Binding-site contacts:
Ligand atom C18 contacts residue MET125 of chain 1.B at 3.8 Å (hydrophobic).
Ligand atom C19 contacts residue TRP156 of chain 1.C at 3.6 Å (hydrophobic).
Ligand atom O13 contacts residue VAL117 of chain 1.B at 3.2 Å.
Ligand atom C3 contacts residue TRP64 of chain 1.B at 3.5 Å (hydrophobic).
Ligand atom C21 contacts residue TRP156 of chain 1.C at 3.6 Å (hydrophobic).
Ligand atom C17 contacts residue ASP86 of chain 1.B at 3.6 Å.
Ligand atom C21 contacts residue TYR197 of chain 1.C at 3.9 Å (hydrophobic).
Ligand atom C10 contacts residue MET125 of chain 1.B at 3.8 Å (hydrophobic).
Ligand atom O13 contacts residue MET125 of chain 1.B at 3.3 Å.
Ligand atom C4 contacts residue ILE127 of chain 1.B at 3.7 Å (hydrophobic).
Ligand atom C8 contacts residue MET125 of chain 1.B at 3.6 Å (hydrophobic).
Ligand atom C6 contacts residue TYR204 of chain 1.C at 3.4 Å (hydrophobic).
Ligand atom C1 contacts residue TYR197 of chain 1.C at 3.6 Å (hydrophobic).
Ligand atom C7 contacts residue TRP156 of chain 1.C at 3.6 Å (hydrophobic).
Ligand atom C19 contacts residue TYR102 of chain 1.C at 3.6 Å (hydrophobic).
Ligand atom C1 contacts residue TYR204 of chain 1.C at 3.7 Å (hydrophobic).
Ligand atom C7 contacts residue ILE127 of chain 1.B at 3.6 Å (hydrophobic).
Ligand atom C15 contacts residue MET125 of chain 1.B at 3.5 Å (hydrophobic).
Ligand atom C15 contacts residue VAL117 of chain 1.B at 3.6 Å (hydrophobic).
Ligand atom C6 contacts residue TRP156 of chain 1.C at 3.8 Å (hydrophobic).
Ligand atom C21 contacts residue TYR204 of chain 1.C at 3.7 Å (hydrophobic).
Ligand atom N11 contacts residue VAL157 of chain 1.C at 3.7 Å.
Ligand atom N5 contacts residue TRP156 of chain 1.C at 3.6 Å.
Ligand atom C12 contacts residue TRP156 of chain 1.C at 3.5 Å (hydrophobic).
Ligand atom C10 contacts residue VAL117 of chain 1.B at 3.6 Å (hydrophobic).
Ligand atom C21 contacts residue TYR102 of chain 1.C at 3.1 Å (hydrophobic).
Ligand atom N20 contacts residue TRP156 of chain 1.C at 3.0 Å (h-bond).
Ligand atom N16 contacts residue GLU202 of chain 1.C at 3.9 Å.
Ligand atom C8 contacts residue TYR204 of chain 1.C at 3.8 Å (hydrophobic).
Ligand atom N20 contacts residue TYR102 of chain 1.C at 2.9 Å (h-bond).
Ligand atom C2 contacts residue TYR197 of chain 1.C at 3.5 Å (hydrophobic).
Ligand atom C2 contacts residue TRP64 of chain 1.B at 3.8 Å (hydrophobic).
Ligand atom C17 contacts residue GLU202 of chain 1.C at 3.0 Å.
Ligand atom C14 contacts residue MET125 of chain 1.B at 3.4 Å (hydrophobic).
Ligand atom C8 contacts residue ILE127 of chain 1.B at 3.9 Å (hydrophobic).
Ligand atom C12 contacts residue ILE127 of chain 1.B at 3.7 Å (hydrophobic).
Ligand atom C14 contacts residue VAL117 of chain 1.B at 3.8 Å (hydrophobic).
Ligand atom C9 contacts residue VAL117 of chain 1.B at 3.7 Å (hydrophobic).
Ligand atom C9 contacts residue MET125 of chain 1.B at 3.5 Å (hydrophobic).
Ligand atom C14 contacts residue TYR204 of chain 1.C at 3.8 Å (hydrophobic).

Sequence of chain 1.C:
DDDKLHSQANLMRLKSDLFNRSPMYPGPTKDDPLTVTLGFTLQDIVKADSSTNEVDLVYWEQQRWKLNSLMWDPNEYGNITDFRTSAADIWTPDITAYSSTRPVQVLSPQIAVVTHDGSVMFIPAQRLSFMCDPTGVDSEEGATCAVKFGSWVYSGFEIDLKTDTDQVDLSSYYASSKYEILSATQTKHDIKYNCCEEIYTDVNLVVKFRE

Sequence of chain 1.B:
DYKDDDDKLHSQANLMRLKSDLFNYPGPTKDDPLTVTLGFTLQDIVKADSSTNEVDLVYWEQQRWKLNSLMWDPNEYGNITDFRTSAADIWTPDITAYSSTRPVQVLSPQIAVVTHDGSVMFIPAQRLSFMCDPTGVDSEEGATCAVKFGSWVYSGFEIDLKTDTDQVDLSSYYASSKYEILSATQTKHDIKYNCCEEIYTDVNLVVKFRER

This small molecule binds to this protein.
Small molecule (SMILES): CN(C)CCOc1cncc(N2C[C@@H]3CNC[C@@H](C3)C2)c1